This protein binds this small molecule.
Small molecule (SMILES): CC(=O)N[C@@H]1[C@@H](O)[C@H](O)[C@@H](CO)O[C@H]1O

Binding-site contacts:
Ligand atom O6 contacts residue ILE1133 of chain 1.B at 3.5 Å.
Ligand atom C5 contacts residue ASN712 of chain 1.B at 3.7 Å.
Ligand atom O7 contacts residue ASN712 of chain 1.B at 2.6 Å (h-bond).
Ligand atom C7 contacts residue ASN712 of chain 1.B at 3.1 Å.
Ligand atom C1 contacts residue ASN712 of chain 1.B at 1.5 Å.
Ligand atom O5 contacts residue ASN712 of chain 1.B at 2.4 Å (h-bond).
Ligand atom C4 contacts residue ASN712 of chain 1.B at 4.3 Å.
Ligand atom N2 contacts residue ASN712 of chain 1.B at 3.1 Å (h-bond).
Ligand atom C2 contacts residue ASN712 of chain 1.B at 2.6 Å.
Ligand atom C8 contacts residue ASN712 of chain 1.B at 4.4 Å.
Ligand atom C6 contacts residue GLY1134 of chain 1.B at 3.7 Å.
Ligand atom C6 contacts residue ILE1133 of chain 1.B at 4.2 Å (hydrophobic).
Ligand atom C3 contacts residue ASN712 of chain 1.B at 3.9 Å.
Ligand atom O6 contacts residue GLY1134 of chain 1.B at 4.0 Å.

Sequence of chain 1.B:
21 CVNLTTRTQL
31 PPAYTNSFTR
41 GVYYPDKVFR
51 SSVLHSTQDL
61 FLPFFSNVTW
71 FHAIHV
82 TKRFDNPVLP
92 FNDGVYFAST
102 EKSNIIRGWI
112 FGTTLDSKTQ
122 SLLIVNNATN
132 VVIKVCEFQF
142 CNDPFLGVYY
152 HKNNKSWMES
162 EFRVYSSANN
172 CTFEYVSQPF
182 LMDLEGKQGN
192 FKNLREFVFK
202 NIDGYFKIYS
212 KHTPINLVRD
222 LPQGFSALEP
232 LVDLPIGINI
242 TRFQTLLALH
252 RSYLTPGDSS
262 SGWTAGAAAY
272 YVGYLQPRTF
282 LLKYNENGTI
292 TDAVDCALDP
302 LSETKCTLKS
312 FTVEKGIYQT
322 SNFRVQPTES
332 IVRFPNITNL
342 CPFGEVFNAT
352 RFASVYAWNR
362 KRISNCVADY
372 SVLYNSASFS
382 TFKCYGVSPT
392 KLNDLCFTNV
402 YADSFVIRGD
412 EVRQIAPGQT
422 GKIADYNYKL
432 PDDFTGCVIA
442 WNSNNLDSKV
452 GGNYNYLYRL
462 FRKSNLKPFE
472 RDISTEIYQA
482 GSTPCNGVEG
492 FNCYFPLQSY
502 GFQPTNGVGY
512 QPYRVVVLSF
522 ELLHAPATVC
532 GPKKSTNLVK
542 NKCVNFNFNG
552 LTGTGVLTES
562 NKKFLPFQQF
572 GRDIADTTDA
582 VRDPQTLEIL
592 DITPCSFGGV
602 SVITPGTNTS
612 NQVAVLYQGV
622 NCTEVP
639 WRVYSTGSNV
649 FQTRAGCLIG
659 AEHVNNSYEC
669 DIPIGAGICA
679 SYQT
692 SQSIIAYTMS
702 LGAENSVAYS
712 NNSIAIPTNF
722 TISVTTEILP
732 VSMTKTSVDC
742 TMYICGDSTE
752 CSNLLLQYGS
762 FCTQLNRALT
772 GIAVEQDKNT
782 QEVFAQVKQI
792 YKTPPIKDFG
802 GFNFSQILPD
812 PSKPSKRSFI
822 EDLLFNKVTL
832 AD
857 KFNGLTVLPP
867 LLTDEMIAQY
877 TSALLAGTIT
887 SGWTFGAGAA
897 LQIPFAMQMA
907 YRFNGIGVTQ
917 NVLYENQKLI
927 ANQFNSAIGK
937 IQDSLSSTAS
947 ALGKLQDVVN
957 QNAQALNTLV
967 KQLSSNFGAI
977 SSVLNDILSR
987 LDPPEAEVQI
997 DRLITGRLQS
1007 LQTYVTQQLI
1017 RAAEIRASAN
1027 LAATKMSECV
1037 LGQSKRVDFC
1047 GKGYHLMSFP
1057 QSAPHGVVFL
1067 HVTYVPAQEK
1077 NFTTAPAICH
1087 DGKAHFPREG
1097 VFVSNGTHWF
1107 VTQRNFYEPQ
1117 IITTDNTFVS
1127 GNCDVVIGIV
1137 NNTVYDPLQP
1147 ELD